Binding-site contacts:
Ligand atom O6 contacts residue TYR243 of chain 6.E at 4.0 Å.
Ligand atom C4 contacts residue ASN225 of chain 6.E at 4.2 Å.
Ligand atom O5 contacts residue LYS220 of chain 6.E at 3.4 Å.
Ligand atom C7 contacts residue ARG251 of chain 6.E at 4.0 Å.
Ligand atom C1 contacts residue LYS220 of chain 6.E at 4.0 Å.
Ligand atom C8 contacts residue SER252 of chain 6.E at 3.4 Å.
Ligand atom C6 contacts residue ASP283 of chain 6.E at 3.8 Å.
Ligand atom C3 contacts residue LYS220 of chain 6.E at 4.1 Å.
Ligand atom O7 contacts residue ASN225 of chain 6.E at 2.9 Å (h-bond).
Ligand atom O5 contacts residue ASN225 of chain 6.E at 2.3 Å (h-bond).
Ligand atom O7 contacts residue MET223 of chain 6.E at 3.5 Å.
Ligand atom C2 contacts residue ASN225 of chain 6.E at 2.5 Å.
Ligand atom C5 contacts residue MET223 of chain 6.E at 4.0 Å (hydrophobic).
Ligand atom C5 contacts residue ASN225 of chain 6.E at 3.6 Å.
Ligand atom N2 contacts residue LYS220 of chain 6.E at 4.1 Å.
Ligand atom C7 contacts residue MET223 of chain 6.E at 3.6 Å (hydrophobic).
Ligand atom N2 contacts residue MET223 of chain 6.E at 3.8 Å.
Ligand atom C8 contacts residue ARG251 of chain 6.E at 3.5 Å.
Ligand atom C7 contacts residue ASN225 of chain 6.E at 3.2 Å.
Ligand atom C3 contacts residue ASN225 of chain 6.E at 3.8 Å.
Ligand atom C1 contacts residue LYS220 of chain 6.E at 4.2 Å.
Ligand atom O7 contacts residue LYS220 of chain 6.E at 4.0 Å.
Ligand atom C4 contacts residue LYS220 of chain 6.E at 3.4 Å.
Ligand atom C8 contacts residue MET223 of chain 6.E at 3.3 Å (hydrophobic).
Ligand atom C2 contacts residue ASP283 of chain 6.E at 3.8 Å.
Ligand atom C7 contacts residue SER252 of chain 6.E at 3.5 Å.
Ligand atom N2 contacts residue ASN225 of chain 6.E at 3.0 Å (h-bond).
Ligand atom C3 contacts residue MET223 of chain 6.E at 3.7 Å (hydrophobic).
Ligand atom C6 contacts residue LYS220 of chain 6.E at 4.0 Å.
Ligand atom O3 contacts residue ASP283 of chain 6.E at 4.3 Å.
Ligand atom O4 contacts residue MET223 of chain 6.E at 3.7 Å.
Ligand atom O6 contacts residue ASP283 of chain 6.E at 3.8 Å.
Ligand atom O3 contacts residue LYS220 of chain 6.E at 3.8 Å.
Ligand atom C2 contacts residue LYS220 of chain 6.E at 3.7 Å.
Ligand atom C1 contacts residue ASN225 of chain 6.E at 1.4 Å.
Ligand atom O7 contacts residue SER252 of chain 6.E at 2.9 Å (h-bond).
Ligand atom O7 contacts residue ARG251 of chain 6.E at 4.3 Å.
Ligand atom C4 contacts residue MET223 of chain 6.E at 4.0 Å (hydrophobic).
Ligand atom O4 contacts residue LYS220 of chain 6.E at 4.2 Å.
Ligand atom C5 contacts residue LYS220 of chain 6.E at 4.0 Å.

Sequence of chain 6.E:
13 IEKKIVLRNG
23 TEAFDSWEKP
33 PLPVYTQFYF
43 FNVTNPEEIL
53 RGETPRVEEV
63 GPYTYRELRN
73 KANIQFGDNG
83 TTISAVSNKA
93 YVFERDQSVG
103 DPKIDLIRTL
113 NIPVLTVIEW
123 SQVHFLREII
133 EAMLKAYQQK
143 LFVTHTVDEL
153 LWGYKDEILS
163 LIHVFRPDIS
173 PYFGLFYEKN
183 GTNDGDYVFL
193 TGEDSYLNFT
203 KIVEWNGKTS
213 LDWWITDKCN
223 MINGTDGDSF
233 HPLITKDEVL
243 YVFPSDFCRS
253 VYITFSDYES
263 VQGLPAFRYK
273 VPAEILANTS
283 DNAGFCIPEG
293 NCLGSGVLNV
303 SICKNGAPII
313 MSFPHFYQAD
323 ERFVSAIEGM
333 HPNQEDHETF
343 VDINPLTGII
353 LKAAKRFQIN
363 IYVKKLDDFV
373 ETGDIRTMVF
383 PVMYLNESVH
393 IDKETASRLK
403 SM

A protein and the small-molecule ligand that binds it are described below.
Small molecule (SMILES): CC(=O)N[C@H]1[C@H](O[C@H]2[C@H](O)[C@@H](NC(C)=O)CO[C@@H]2CO)O[C@H](CO)[C@@H](O[C@@H]2O[C@H](CO)[C@@H](O)[C@H](O)[C@@H]2O)[C@@H]1O